Binding-site contacts:
Ligand atom OAG contacts residue THR55 of chain 3.C at 3.8 Å.
Ligand atom OAH contacts residue SER52 of chain 3.C at 3.5 Å (h-bond).
Ligand atom CAL contacts residue THR55 of chain 3.C at 3.0 Å.
Ligand atom NAN contacts residue THR55 of chain 3.C at 3.3 Å (h-bond).
Ligand atom CAO contacts residue THR168 of chain 3.C at 3.0 Å.
Ligand atom NAN contacts residue GLN137 of chain 3.C at 3.9 Å.
Ligand atom PAR contacts residue ARG54 of chain 3.C at 3.9 Å.
Ligand atom OAD contacts residue ARG54 of chain 3.C at 3.3 Å (salt-bridge).
Ligand atom NAM contacts residue THR168 of chain 3.C at 2.7 Å (h-bond).
Ligand atom CAJ contacts residue GLN137 of chain 3.C at 3.0 Å.
Ligand atom CAK contacts residue PRO266 of chain 3.C at 4.0 Å (hydrophobic).
Ligand atom CAJ contacts residue HIS134 of chain 3.C at 3.0 Å.
Ligand atom OAB contacts residue HIS134 of chain 3.C at 3.8 Å.
Ligand atom OAA contacts residue THR168 of chain 3.C at 2.7 Å (h-bond).
Ligand atom CAP contacts residue ARG105 of chain 3.C at 3.0 Å.
Ligand atom CAL contacts residue SER52 of chain 3.C at 2.6 Å.
Ligand atom OAF contacts residue ARG229 of chain 3.C at 2.9 Å (salt-bridge).
Ligand atom CAK contacts residue LEU267 of chain 3.C at 3.8 Å (hydrophobic).
Ligand atom CAI contacts residue PRO266 of chain 3.C at 3.9 Å (hydrophobic).
Ligand atom CAL contacts residue ARG105 of chain 3.C at 2.8 Å.
Ligand atom PAR contacts residue SER52 of chain 3.C at 3.0 Å.
Ligand atom CAP contacts residue HIS134 of chain 3.C at 3.6 Å.
Ligand atom OAG contacts residue SER80 of chain 2.C at 3.9 Å.
Ligand atom OAG contacts residue ARG54 of chain 3.C at 3.3 Å (salt-bridge).
Ligand atom CAP contacts residue THR55 of chain 3.C at 3.5 Å.
Ligand atom OAG contacts residue SER52 of chain 3.C at 2.7 Å (h-bond).
Ligand atom CAI contacts residue GLN137 of chain 3.C at 3.7 Å.
Ligand atom CAI contacts residue THR168 of chain 3.C at 4.0 Å.
Ligand atom OAB contacts residue ARG167 of chain 3.C at 2.8 Å (salt-bridge).
Ligand atom NAM contacts residue PRO266 of chain 3.C at 3.9 Å.
Ligand atom PAQ contacts residue ARG229 of chain 3.C at 4.0 Å.
Ligand atom OAC contacts residue LEU267 of chain 3.C at 3.9 Å.
Ligand atom OAD contacts residue LEU267 of chain 3.C at 3.9 Å.
Ligand atom OAH contacts residue ARG105 of chain 3.C at 3.6 Å.
Ligand atom CAP contacts residue ARG167 of chain 3.C at 3.8 Å.
Ligand atom OAB contacts residue ARG105 of chain 3.C at 2.6 Å (salt-bridge).
Ligand atom OAC contacts residue ARG229 of chain 3.C at 3.3 Å (salt-bridge).
Ligand atom PAR contacts residue ARG105 of chain 3.C at 4.0 Å.
Ligand atom NAN contacts residue HIS134 of chain 3.C at 3.2 Å (h-bond).
Ligand atom NAN contacts residue ARG105 of chain 3.C at 4.0 Å.

Sequence of chain 2.C:
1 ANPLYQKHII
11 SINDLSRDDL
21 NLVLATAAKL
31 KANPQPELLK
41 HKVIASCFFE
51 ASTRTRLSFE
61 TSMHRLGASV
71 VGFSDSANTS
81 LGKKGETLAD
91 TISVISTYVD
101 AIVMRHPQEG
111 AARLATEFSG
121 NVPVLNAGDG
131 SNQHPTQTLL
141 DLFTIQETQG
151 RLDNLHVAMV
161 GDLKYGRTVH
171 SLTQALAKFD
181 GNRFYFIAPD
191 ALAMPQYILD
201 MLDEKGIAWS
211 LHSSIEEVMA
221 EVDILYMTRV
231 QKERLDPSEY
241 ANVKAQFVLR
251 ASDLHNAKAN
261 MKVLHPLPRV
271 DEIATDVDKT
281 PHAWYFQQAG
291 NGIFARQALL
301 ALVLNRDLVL

Sequence of chain 3.C:
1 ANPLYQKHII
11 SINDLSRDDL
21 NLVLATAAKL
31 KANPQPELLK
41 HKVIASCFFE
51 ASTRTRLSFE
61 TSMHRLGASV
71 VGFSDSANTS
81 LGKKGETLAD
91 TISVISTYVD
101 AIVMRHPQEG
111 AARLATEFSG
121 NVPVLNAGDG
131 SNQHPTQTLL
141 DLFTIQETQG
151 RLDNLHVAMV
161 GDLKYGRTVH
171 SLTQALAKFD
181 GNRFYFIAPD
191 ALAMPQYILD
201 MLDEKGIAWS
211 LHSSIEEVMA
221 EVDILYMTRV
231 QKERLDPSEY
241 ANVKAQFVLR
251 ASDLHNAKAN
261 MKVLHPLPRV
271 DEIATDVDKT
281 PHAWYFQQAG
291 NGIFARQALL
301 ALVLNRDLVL

This small molecule binds to this protein.
Small molecule (SMILES): O=C(CP(=O)(O)O)NCCNC(=O)CP(=O)(O)O